Sequence of chain 28.F:
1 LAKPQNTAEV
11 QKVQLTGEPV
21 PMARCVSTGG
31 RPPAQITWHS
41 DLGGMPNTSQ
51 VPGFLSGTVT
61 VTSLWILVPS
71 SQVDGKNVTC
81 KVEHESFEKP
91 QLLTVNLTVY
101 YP

The protein below binds the small molecule below.
Small molecule (SMILES): CC(=O)N[C@H]1[C@H](O[C@H]2[C@H](O)[C@@H](NC(C)=O)CO[C@@H]2CO)O[C@H](CO)[C@@H](O)[C@@H]1O

Binding-site contacts:
Ligand atom C4 contacts residue ASN47 of chain 28.F at 4.2 Å.
Ligand atom C2 contacts residue ASN47 of chain 28.F at 2.6 Å.
Ligand atom C3 contacts residue ASN47 of chain 28.F at 3.9 Å.
Ligand atom O5 contacts residue ASN47 of chain 28.F at 2.2 Å (h-bond).
Ligand atom C5 contacts residue ASN47 of chain 28.F at 3.4 Å.
Ligand atom C6 contacts residue ASN47 of chain 28.F at 4.0 Å.
Ligand atom N2 contacts residue ASN47 of chain 28.F at 3.2 Å (h-bond).
Ligand atom O7 contacts residue ASN47 of chain 28.F at 3.9 Å.
Ligand atom C7 contacts residue ASN47 of chain 28.F at 3.8 Å.
Ligand atom C1 contacts residue ASN47 of chain 28.F at 1.4 Å.